Binding-site contacts:
Ligand atom C2' contacts residue MET198 of chain 1.E at 3.3 Å (hydrophobic).
Ligand atom OP1 contacts residue GLY213 of chain 1.D at 3.2 Å.
Ligand atom OP2 contacts residue MET198 of chain 1.E at 2.7 Å (h-bond).
Ligand atom N1 contacts residue ILE200 of chain 1.E at 3.7 Å.
Ligand atom OP2 contacts residue ASN214 of chain 1.E at 2.4 Å (h-bond).
Ligand atom N3 contacts residue ILE200 of chain 1.E at 3.8 Å.
Ligand atom P contacts residue ASN214 of chain 1.D at 3.8 Å.
Ligand atom OP1 contacts residue GLY212 of chain 1.D at 3.5 Å (h-bond).
Ligand atom OP1 contacts residue ASN214 of chain 1.D at 2.4 Å (h-bond).
Ligand atom C2' contacts residue MET198 of chain 1.D at 3.5 Å (hydrophobic).
Ligand atom OP1 contacts residue ASN214 of chain 1.E at 3.1 Å (h-bond).
Ligand atom P contacts residue ASN214 of chain 1.E at 3.7 Å.
Ligand atom N1 contacts residue ARG170 of chain 1.D at 3.4 Å (salt-bridge).
Ligand atom P contacts residue ARG170 of chain 1.E at 3.6 Å.
Ligand atom C2 contacts residue ILE200 of chain 1.E at 3.5 Å (hydrophobic).
Ligand atom O2 contacts residue ILE200 of chain 1.E at 3.2 Å.
Ligand atom O5' contacts residue MET198 of chain 1.E at 3.2 Å.
Ligand atom OP1 contacts residue GLY213 of chain 1.E at 3.8 Å.
Ligand atom O3' contacts residue ALA169 of chain 1.D at 3.2 Å.
Ligand atom O2 contacts residue MET165 of chain 1.D at 3.2 Å (h-bond).
Ligand atom C6 contacts residue MET198 of chain 1.E at 3.3 Å (hydrophobic).
Ligand atom O5' contacts residue ARG170 of chain 1.E at 2.9 Å (salt-bridge).
Ligand atom C4' contacts residue ALA169 of chain 1.D at 3.8 Å (hydrophobic).
Ligand atom C1' contacts residue ARG170 of chain 1.D at 3.6 Å.
Ligand atom C6 contacts residue MET198 of chain 1.D at 3.4 Å (hydrophobic).
Ligand atom C7 contacts residue MET198 of chain 1.D at 3.7 Å (hydrophobic).
Ligand atom O4' contacts residue ARG170 of chain 1.D at 3.2 Å.
Ligand atom O4 contacts residue GLY201 of chain 1.E at 3.7 Å.
Ligand atom OP2 contacts residue GLY213 of chain 1.D at 3.3 Å (h-bond).
Ligand atom OP1 contacts residue SER173 of chain 1.D at 3.4 Å (h-bond).
Ligand atom C4' contacts residue ALA169 of chain 1.E at 3.7 Å (hydrophobic).
Ligand atom OP1 contacts residue GLY212 of chain 1.E at 3.7 Å.
Ligand atom OP2 contacts residue GLY213 of chain 1.E at 3.6 Å (h-bond).
Ligand atom OP2 contacts residue ASN214 of chain 1.D at 3.6 Å (h-bond).
Ligand atom C7 contacts residue LYS199 of chain 1.E at 3.4 Å.
Ligand atom OP2 contacts residue THR211 of chain 1.E at 3.7 Å.
Ligand atom N3 contacts residue ARG170 of chain 1.D at 3.2 Å (salt-bridge).
Ligand atom O2 contacts residue ARG170 of chain 1.D at 2.4 Å (salt-bridge).
Ligand atom OP2 contacts residue ARG197 of chain 1.E at 3.2 Å.
Ligand atom C2 contacts residue ARG170 of chain 1.D at 3.0 Å.

Sequence of chain 1.D:
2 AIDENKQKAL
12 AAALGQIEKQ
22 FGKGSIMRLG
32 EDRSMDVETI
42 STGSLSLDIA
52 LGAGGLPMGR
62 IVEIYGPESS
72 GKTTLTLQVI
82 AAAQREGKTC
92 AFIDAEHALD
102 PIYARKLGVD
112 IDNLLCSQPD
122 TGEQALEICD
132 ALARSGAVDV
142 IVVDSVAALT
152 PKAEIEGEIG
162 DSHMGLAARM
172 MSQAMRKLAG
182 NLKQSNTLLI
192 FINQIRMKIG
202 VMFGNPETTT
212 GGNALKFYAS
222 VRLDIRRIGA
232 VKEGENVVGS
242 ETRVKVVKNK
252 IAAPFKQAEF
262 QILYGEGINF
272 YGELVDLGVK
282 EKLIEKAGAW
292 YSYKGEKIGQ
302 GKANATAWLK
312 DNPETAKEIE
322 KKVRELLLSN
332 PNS

A protein and the small-molecule ligand that binds it are described below.
Small molecule (SMILES): Cc1cn([C@H]2C[C@H](O[P](=O)(O)OC[C@H]3O[C@@H](n4cc(C)c(=O)[nH]c4=O)C[C@@H]3O[P](=O)(O)OC[C@H]3O[C@@H](n4cc(C)c(=O)[nH]c4=O)C[C@@H]3O[P](=O)(O)OC[C@H]3O[C@@H](n4cc(C)c(=O)[nH]c4=O)C[C@@H]3O[P](=O)(O)OC[C@H]3O[C@@H](n4cc(C)c(=O)[nH]c4=O)C[C@@H]3O[P](=O)(O)OC[C@H]3O[C@@H](n4cc(C)c(=O)[nH]c4=O)C[C@@H]3O)[C@@H](COP(=O)=O)O2)c(=O)[nH]c1=O

Sequence of chain 1.E:
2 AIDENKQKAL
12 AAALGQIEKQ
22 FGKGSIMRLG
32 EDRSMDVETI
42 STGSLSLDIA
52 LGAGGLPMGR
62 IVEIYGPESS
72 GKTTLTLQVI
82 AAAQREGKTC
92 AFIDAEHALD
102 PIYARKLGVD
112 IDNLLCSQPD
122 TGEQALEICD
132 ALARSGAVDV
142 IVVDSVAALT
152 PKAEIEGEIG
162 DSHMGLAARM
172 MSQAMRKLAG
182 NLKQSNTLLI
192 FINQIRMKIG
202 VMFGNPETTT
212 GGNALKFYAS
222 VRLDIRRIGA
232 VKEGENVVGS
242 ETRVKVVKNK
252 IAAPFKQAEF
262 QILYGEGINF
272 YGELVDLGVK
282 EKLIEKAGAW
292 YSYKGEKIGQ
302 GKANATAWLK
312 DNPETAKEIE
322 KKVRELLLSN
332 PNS